Sequence of chain 1.A:
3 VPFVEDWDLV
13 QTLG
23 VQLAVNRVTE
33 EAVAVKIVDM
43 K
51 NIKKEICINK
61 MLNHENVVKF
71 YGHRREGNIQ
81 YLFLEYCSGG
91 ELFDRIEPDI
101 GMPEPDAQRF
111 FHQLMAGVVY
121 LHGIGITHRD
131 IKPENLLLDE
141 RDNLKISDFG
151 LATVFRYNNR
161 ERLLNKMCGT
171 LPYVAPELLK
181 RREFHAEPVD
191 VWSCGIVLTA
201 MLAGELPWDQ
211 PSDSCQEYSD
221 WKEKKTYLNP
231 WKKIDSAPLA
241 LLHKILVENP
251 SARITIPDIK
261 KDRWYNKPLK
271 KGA

The protein below binds the small molecule below.
Small molecule (SMILES): N#Cc1cc2c(cn1)[nH]c1ncc(-c3ccccc3O)cc12

Binding-site contacts:
Ligand atom C2 contacts residue TYR86 of chain 1.A at 3.9 Å (hydrophobic).
Ligand atom C8 contacts residue GLU85 of chain 1.A at 4.0 Å.
Ligand atom N4 contacts residue LYS38 of chain 1.A at 3.1 Å (salt-bridge).
Ligand atom C13 contacts residue GLU91 of chain 1.A at 3.9 Å.
Ligand atom C1 contacts residue LEU15 of chain 1.A at 4.0 Å (hydrophobic).
Ligand atom O1 contacts residue LEU137 of chain 1.A at 3.8 Å.
Ligand atom C15 contacts residue GLY90 of chain 1.A at 3.9 Å.
Ligand atom C4 contacts residue LEU137 of chain 1.A at 3.1 Å (hydrophobic).
Ligand atom C12 contacts residue LEU15 of chain 1.A at 3.7 Å (hydrophobic).
Ligand atom C16 contacts residue CYS87 of chain 1.A at 4.0 Å (hydrophobic).
Ligand atom C7 contacts residue LEU137 of chain 1.A at 3.3 Å (hydrophobic).
Ligand atom C14 contacts residue GLY90 of chain 1.A at 3.9 Å.
Ligand atom C6 contacts residue GLU85 of chain 1.A at 3.6 Å.
Ligand atom C2 contacts residue CYS87 of chain 1.A at 3.1 Å (hydrophobic).
Ligand atom C6 contacts residue ALA36 of chain 1.A at 3.8 Å (hydrophobic).
Ligand atom C2 contacts residue LEU15 of chain 1.A at 3.9 Å (hydrophobic).
Ligand atom C11 contacts residue LEU15 of chain 1.A at 4.0 Å (hydrophobic).
Ligand atom N2 contacts residue ALA36 of chain 1.A at 3.4 Å.
Ligand atom N1 contacts residue TYR86 of chain 1.A at 3.7 Å.
Ligand atom N1 contacts residue CYS87 of chain 1.A at 3.0 Å (h-bond).
Ligand atom C3 contacts residue ALA36 of chain 1.A at 3.9 Å (hydrophobic).
Ligand atom O1 contacts residue GLU91 of chain 1.A at 3.2 Å (salt-bridge).
Ligand atom C8 contacts residue LEU84 of chain 1.A at 3.7 Å (hydrophobic).
Ligand atom N4 contacts residue ASP148 of chain 1.A at 3.4 Å.
Ligand atom C12 contacts residue GLU91 of chain 1.A at 4.0 Å.
Ligand atom C5 contacts residue LEU137 of chain 1.A at 3.6 Å (hydrophobic).
Ligand atom C3 contacts residue LEU137 of chain 1.A at 3.3 Å (hydrophobic).
Ligand atom N3 contacts residue LEU84 of chain 1.A at 3.5 Å.
Ligand atom N1 contacts residue LEU137 of chain 1.A at 3.9 Å.
Ligand atom C10 contacts residue LEU137 of chain 1.A at 4.0 Å (hydrophobic).
Ligand atom C8 contacts residue VAL68 of chain 1.A at 3.6 Å (hydrophobic).
Ligand atom O1 contacts residue LEU15 of chain 1.A at 3.9 Å.
Ligand atom N2 contacts residue LEU137 of chain 1.A at 3.6 Å.
Ligand atom C3 contacts residue CYS87 of chain 1.A at 3.9 Å (hydrophobic).
Ligand atom C13 contacts residue LEU15 of chain 1.A at 3.7 Å (hydrophobic).
Ligand atom C6 contacts residue LEU137 of chain 1.A at 3.6 Å (hydrophobic).
Ligand atom N2 contacts residue GLU85 of chain 1.A at 2.7 Å (salt-bridge).
Ligand atom C16 contacts residue GLY90 of chain 1.A at 4.0 Å.
Ligand atom C3 contacts residue GLU85 of chain 1.A at 3.8 Å.
Ligand atom C16 contacts residue LEU15 of chain 1.A at 3.7 Å (hydrophobic).